Sequence of chain 1.B:
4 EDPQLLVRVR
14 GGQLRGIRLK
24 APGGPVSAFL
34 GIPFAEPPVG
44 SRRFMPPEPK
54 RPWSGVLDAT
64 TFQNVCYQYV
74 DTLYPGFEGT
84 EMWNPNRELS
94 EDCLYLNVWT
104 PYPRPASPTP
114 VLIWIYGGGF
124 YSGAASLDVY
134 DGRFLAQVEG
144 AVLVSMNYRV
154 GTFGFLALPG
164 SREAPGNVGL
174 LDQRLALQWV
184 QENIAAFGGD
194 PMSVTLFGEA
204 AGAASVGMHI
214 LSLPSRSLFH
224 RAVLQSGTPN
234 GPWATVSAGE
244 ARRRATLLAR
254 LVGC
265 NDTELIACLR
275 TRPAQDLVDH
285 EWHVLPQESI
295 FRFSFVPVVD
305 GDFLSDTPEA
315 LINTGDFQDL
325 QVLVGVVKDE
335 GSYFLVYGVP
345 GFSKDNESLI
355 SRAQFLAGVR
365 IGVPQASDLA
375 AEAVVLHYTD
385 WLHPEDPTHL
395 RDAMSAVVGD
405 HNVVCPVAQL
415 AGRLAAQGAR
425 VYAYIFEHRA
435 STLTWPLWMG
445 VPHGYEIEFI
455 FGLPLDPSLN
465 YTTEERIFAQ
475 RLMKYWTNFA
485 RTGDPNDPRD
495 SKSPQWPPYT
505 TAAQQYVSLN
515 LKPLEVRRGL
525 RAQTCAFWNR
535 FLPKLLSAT

Binding-site contacts:
Ligand atom C6 contacts residue LEU33 of chain 1.B at 3.3 Å (hydrophobic).
Ligand atom C2 contacts residue ARG136 of chain 1.B at 4.5 Å.
Ligand atom C5 contacts residue ARG136 of chain 1.B at 4.5 Å.
Ligand atom S24 contacts residue ARG90 of chain 1.B at 3.8 Å.
Ligand atom C5 contacts residue PHE65 of chain 1.B at 4.2 Å (hydrophobic).
Ligand atom C9 contacts residue ASP131 of chain 1.B at 3.8 Å.
Ligand atom O7 contacts residue LEU22 of chain 1.B at 4.0 Å.
Ligand atom O7 contacts residue ARG136 of chain 1.B at 3.4 Å (salt-bridge).
Ligand atom N1 contacts residue ASP131 of chain 1.B at 4.2 Å.
Ligand atom C9 contacts residue ASP134 of chain 1.B at 3.5 Å.
Ligand atom C8 contacts residue ASP131 of chain 1.B at 3.7 Å.
Ligand atom C2 contacts residue ASP131 of chain 1.B at 4.3 Å.
Ligand atom S24 contacts residue PHE65 of chain 1.B at 4.2 Å.
Ligand atom C6 contacts residue PHE65 of chain 1.B at 3.7 Å (hydrophobic).
Ligand atom C10 contacts residue ARG136 of chain 1.B at 4.2 Å.

The small molecule below binds the protein below.
Small molecule (SMILES): CC(=O)SCC[N+](C)(C)C